Binding-site contacts:
Ligand atom O7 contacts residue ASN291 of chain 1.C at 3.9 Å.
Ligand atom C4 contacts residue ASN291 of chain 1.C at 4.3 Å.
Ligand atom C1 contacts residue ASN291 of chain 1.C at 1.5 Å.
Ligand atom C8 contacts residue GLU292 of chain 1.C at 3.9 Å.
Ligand atom C5 contacts residue ASN291 of chain 1.C at 3.7 Å.
Ligand atom O5 contacts residue LEU296 of chain 1.C at 4.1 Å.
Ligand atom C2 contacts residue ASN291 of chain 1.C at 2.7 Å.
Ligand atom C7 contacts residue ASN291 of chain 1.C at 3.2 Å.
Ligand atom N2 contacts residue ASN291 of chain 1.C at 2.9 Å (h-bond).
Ligand atom O5 contacts residue ASN291 of chain 1.C at 2.3 Å (h-bond).
Ligand atom C3 contacts residue ASN291 of chain 1.C at 4.0 Å.
Ligand atom C8 contacts residue ASN291 of chain 1.C at 3.6 Å.

Sequence of chain 1.C:
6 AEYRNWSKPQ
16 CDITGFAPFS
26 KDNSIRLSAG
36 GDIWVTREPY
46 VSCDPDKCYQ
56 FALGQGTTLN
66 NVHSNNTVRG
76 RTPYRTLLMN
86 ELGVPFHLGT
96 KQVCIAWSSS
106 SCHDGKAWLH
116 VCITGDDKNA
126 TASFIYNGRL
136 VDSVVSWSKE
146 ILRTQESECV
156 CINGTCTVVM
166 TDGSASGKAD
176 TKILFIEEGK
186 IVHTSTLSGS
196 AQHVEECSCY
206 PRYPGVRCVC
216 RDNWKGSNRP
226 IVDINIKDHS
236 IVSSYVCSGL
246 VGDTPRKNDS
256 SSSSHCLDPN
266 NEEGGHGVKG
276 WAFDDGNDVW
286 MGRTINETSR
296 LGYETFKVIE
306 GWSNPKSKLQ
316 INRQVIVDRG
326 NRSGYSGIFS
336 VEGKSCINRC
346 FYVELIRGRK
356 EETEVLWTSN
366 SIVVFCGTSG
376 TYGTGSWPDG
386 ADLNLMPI

The protein below binds the small molecule below.
Small molecule (SMILES): CC(=O)N[C@@H]1[C@@H](O)[C@H](O)[C@@H](CO)O[C@H]1O